A small-molecule ligand and the protein it binds are described below.
Small molecule (SMILES): Nc1ncnc2c1ncn2[C@@H]1O[C@H](COS(=O)(=O)NC(=O)[C@@H](N)CS)[C@@H](O)[C@H]1O

Sequence of chain 1.B:
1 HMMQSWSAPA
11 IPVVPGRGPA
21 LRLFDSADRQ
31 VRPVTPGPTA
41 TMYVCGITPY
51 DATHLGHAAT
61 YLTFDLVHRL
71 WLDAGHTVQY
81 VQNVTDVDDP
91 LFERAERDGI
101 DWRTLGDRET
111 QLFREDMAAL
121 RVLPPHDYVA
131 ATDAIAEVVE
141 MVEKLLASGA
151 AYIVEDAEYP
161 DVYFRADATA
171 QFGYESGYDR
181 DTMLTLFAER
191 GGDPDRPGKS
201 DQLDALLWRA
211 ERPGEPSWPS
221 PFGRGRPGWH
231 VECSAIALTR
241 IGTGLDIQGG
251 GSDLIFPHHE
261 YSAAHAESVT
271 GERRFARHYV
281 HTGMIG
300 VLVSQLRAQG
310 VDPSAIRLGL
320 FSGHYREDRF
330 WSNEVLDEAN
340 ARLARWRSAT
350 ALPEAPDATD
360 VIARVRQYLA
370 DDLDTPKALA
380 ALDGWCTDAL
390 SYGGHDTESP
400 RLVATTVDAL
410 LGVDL

Binding-site contacts:
Ligand atom N3 contacts residue THR60 of chain 1.B at 2.7 Å (h-bond).
Ligand atom N6 contacts residue ILE285 of chain 1.B at 3.0 Å (h-bond).
Ligand atom N3S contacts residue GLY46 of chain 1.B at 3.3 Å (h-bond).
Ligand atom C2 contacts residue THR60 of chain 1.B at 3.3 Å.
Ligand atom SG contacts residue ASN83 of chain 1.B at 3.4 Å (h-bond).
Ligand atom O3' contacts residue GLY251 of chain 1.B at 3.1 Å (h-bond).
Ligand atom O5' contacts residue HIS57 of chain 1.B at 3.6 Å.
Ligand atom SG contacts residue THR85 of chain 1.B at 3.4 Å (h-bond).
Ligand atom N3S contacts residue THR48 of chain 1.B at 3.3 Å (h-bond).
Ligand atom CB contacts residue CYS45 of chain 1.B at 3.6 Å (hydrophobic).
Ligand atom N1 contacts residue ILE285 of chain 1.B at 2.9 Å (h-bond).
Ligand atom N contacts residue ILE47 of chain 1.B at 3.5 Å.
Ligand atom CA contacts residue GLY46 of chain 1.B at 3.1 Å.
Ligand atom SG contacts residue CYS233 of chain 1.B at 3.5 Å (h-bond).
Ligand atom C5' contacts residue TYR61 of chain 1.B at 3.2 Å (hydrophobic).
Ligand atom O3' contacts residue GLY250 of chain 1.B at 3.4 Å.
Ligand atom SG contacts residue HIS258 of chain 1.B at 3.6 Å (h-bond).
Ligand atom O3' contacts residue CYS45 of chain 1.B at 3.4 Å (h-bond).
Ligand atom O2S contacts residue THR48 of chain 1.B at 3.1 Å (h-bond).
Ligand atom O2' contacts residue LEU254 of chain 1.B at 3.5 Å.
Ligand atom N3 contacts residue GLY56 of chain 1.B at 3.6 Å.
Ligand atom C4' contacts residue TYR61 of chain 1.B at 3.3 Å (hydrophobic).
Ligand atom O2S contacts residue HIS57 of chain 1.B at 3.2 Å.
Ligand atom N contacts residue THR48 of chain 1.B at 2.8 Å (h-bond).
Ligand atom C2 contacts residue GLY56 of chain 1.B at 3.5 Å.
Ligand atom SG contacts residue TRP229 of chain 1.B at 3.3 Å (h-bond).
Ligand atom O2' contacts residue ASP253 of chain 1.B at 2.7 Å (salt-bridge).
Ligand atom C5' contacts residue GLY46 of chain 1.B at 3.5 Å.
Ligand atom O3' contacts residue LEU254 of chain 1.B at 3.5 Å.
Ligand atom O2' contacts residue GLY251 of chain 1.B at 2.9 Å (h-bond).
Ligand atom O2S contacts residue ILE47 of chain 1.B at 3.5 Å.
Ligand atom CB contacts residue ZN1 of chain 1.J at 3.5 Å.
Ligand atom C2 contacts residue GLY283 of chain 1.B at 3.4 Å.
Ligand atom SG contacts residue ZN1 of chain 1.J at 2.4 Å.
Ligand atom CB contacts residue GLY46 of chain 1.B at 3.5 Å.
Ligand atom N contacts residue THR85 of chain 1.B at 2.8 Å (h-bond).
Ligand atom C6 contacts residue GLY56 of chain 1.B at 3.5 Å.
Ligand atom N contacts residue GLY46 of chain 1.B at 3.0 Å (h-bond).
Ligand atom N1 contacts residue GLY56 of chain 1.B at 3.3 Å.
Ligand atom N1 contacts residue MET284 of chain 1.B at 3.5 Å.